Sequence of chain 1.C:
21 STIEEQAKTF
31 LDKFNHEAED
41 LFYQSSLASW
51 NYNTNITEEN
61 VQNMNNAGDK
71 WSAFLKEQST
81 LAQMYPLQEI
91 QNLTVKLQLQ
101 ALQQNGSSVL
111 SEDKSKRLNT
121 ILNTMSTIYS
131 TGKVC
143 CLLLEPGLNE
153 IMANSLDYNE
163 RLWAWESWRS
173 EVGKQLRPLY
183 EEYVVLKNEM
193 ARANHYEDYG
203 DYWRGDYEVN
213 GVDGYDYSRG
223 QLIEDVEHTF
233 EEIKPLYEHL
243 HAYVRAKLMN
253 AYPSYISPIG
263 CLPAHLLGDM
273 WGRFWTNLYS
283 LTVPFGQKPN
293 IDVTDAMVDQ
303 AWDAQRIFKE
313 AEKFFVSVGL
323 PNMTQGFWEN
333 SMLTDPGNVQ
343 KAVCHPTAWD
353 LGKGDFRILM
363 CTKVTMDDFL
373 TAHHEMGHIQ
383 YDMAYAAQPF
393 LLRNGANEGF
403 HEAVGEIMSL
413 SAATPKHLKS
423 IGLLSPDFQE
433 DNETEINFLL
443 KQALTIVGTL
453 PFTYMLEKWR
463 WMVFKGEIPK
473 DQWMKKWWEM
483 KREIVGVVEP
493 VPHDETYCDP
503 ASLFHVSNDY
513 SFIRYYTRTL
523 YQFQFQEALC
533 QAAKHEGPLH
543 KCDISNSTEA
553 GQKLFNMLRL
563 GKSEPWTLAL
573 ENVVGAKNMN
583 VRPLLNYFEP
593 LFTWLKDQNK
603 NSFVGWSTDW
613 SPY

This small molecule binds to this protein.
Small molecule (SMILES): CC(=O)N[C@@H]1[C@@H](O)[C@H](O)[C@@H](CO)O[C@H]1O

Binding-site contacts:
Ligand atom N2 contacts residue ASN548 of chain 1.C at 2.9 Å (h-bond).
Ligand atom C2 contacts residue ASN548 of chain 1.C at 2.5 Å.
Ligand atom C4 contacts residue ASN548 of chain 1.C at 4.2 Å.
Ligand atom O5 contacts residue ASN548 of chain 1.C at 2.4 Å (h-bond).
Ligand atom C7 contacts residue SER547 of chain 1.C at 4.2 Å.
Ligand atom O7 contacts residue ASN548 of chain 1.C at 2.9 Å (h-bond).
Ligand atom C8 contacts residue LYS418 of chain 1.C at 3.7 Å.
Ligand atom C3 contacts residue ASN548 of chain 1.C at 3.8 Å.
Ligand atom C7 contacts residue ASN548 of chain 1.C at 3.1 Å.
Ligand atom N2 contacts residue SER422 of chain 1.C at 4.3 Å.
Ligand atom C8 contacts residue ASN548 of chain 1.C at 4.3 Å.
Ligand atom C1 contacts residue ASN548 of chain 1.C at 1.4 Å.
Ligand atom C8 contacts residue ASP545 of chain 1.C at 4.1 Å.
Ligand atom C5 contacts residue ASN548 of chain 1.C at 3.7 Å.
Ligand atom O3 contacts residue SER422 of chain 1.C at 4.1 Å.
Ligand atom C8 contacts residue SER547 of chain 1.C at 3.5 Å.